Sequence of chain 1.B:
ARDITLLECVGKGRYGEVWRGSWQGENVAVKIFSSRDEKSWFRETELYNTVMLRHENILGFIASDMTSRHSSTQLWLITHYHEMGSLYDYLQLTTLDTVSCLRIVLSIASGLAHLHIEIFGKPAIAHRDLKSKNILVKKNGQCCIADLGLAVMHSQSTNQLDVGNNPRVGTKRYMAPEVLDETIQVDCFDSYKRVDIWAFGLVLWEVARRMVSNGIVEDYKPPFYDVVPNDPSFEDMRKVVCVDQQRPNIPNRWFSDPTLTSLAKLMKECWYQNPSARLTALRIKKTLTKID

Binding-site contacts:
Ligand atom C1 contacts residue GLU244 of chain 1.B at 3.6 Å.
Ligand atom N1 contacts residue ASP245 of chain 1.B at 3.9 Å.
Ligand atom N contacts residue GLU244 of chain 1.B at 3.8 Å.
Ligand atom C2 contacts residue GLU244 of chain 1.B at 3.6 Å.
Ligand atom N2 contacts residue GLU244 of chain 1.B at 3.2 Å.
Ligand atom C contacts residue GLU244 of chain 1.B at 3.2 Å.
Ligand atom C1 contacts residue ASP245 of chain 1.B at 3.9 Å.
Ligand atom C3 contacts residue GLU244 of chain 1.B at 3.0 Å.
Ligand atom N1 contacts residue GLU244 of chain 1.B at 3.8 Å.
Ligand atom C1 contacts residue SER242 of chain 1.B at 4.3 Å.

This protein binds this small molecule.
Small molecule (SMILES): Nc1cncnc1